Binding-site contacts:
Ligand atom C3 contacts residue TRP87 of chain 3.A at 3.5 Å (hydrophobic).
Ligand atom O3 contacts residue TRP87 of chain 3.A at 4.0 Å.
Ligand atom C9 contacts residue TRP87 of chain 3.A at 3.9 Å (hydrophobic).
Ligand atom C16 contacts residue ARG155 of chain 3.A at 3.9 Å.
Ligand atom C2 contacts residue TRP87 of chain 3.A at 3.5 Å (hydrophobic).
Ligand atom C20 contacts residue TYR56 of chain 3.A at 3.7 Å (hydrophobic).
Ligand atom O1 contacts residue ARG95 of chain 3.A at 4.4 Å.
Ligand atom C15 contacts residue ARG155 of chain 3.A at 3.5 Å.
Ligand atom C1 contacts residue VAL55 of chain 3.A at 4.2 Å (hydrophobic).
Ligand atom O5 contacts residue NDP1 of chain 3.B at 3.2 Å.
Ligand atom C17 contacts residue NDP1 of chain 3.B at 3.4 Å.
Ligand atom C20 contacts residue NDP1 of chain 3.B at 3.3 Å.
Ligand atom C14 contacts residue ARG155 of chain 3.A at 3.9 Å.
Ligand atom C14 contacts residue TRP87 of chain 3.A at 4.2 Å (hydrophobic).
Ligand atom C21 contacts residue TYR56 of chain 3.A at 3.5 Å (hydrophobic).
Ligand atom C8 contacts residue TRP87 of chain 3.A at 4.3 Å (hydrophobic).
Ligand atom O3 contacts residue ARG155 of chain 3.A at 3.8 Å.
Ligand atom O3 contacts residue ASN124 of chain 3.A at 3.0 Å (h-bond).
Ligand atom O4 contacts residue ASN124 of chain 3.A at 3.4 Å (h-bond).
Ligand atom O5 contacts residue TYR56 of chain 3.A at 2.3 Å (h-bond).
Ligand atom O1 contacts residue TRP87 of chain 3.A at 3.6 Å (h-bond).
Ligand atom C5 contacts residue TRP87 of chain 3.A at 4.4 Å (hydrophobic).
Ligand atom C18 contacts residue TRP23 of chain 3.A at 3.6 Å (hydrophobic).
Ligand atom C11 contacts residue VAL55 of chain 3.A at 4.1 Å (hydrophobic).
Ligand atom C4 contacts residue TRP87 of chain 3.A at 4.1 Å (hydrophobic).
Ligand atom O4 contacts residue NDP1 of chain 3.B at 3.1 Å (h-bond).
Ligand atom C12 contacts residue TRP87 of chain 3.A at 3.6 Å (hydrophobic).
Ligand atom O2 contacts residue VAL55 of chain 3.A at 3.5 Å.
Ligand atom O4 contacts residue LYS84 of chain 3.A at 3.6 Å.
Ligand atom C21 contacts residue NDP1 of chain 3.B at 3.2 Å.
Ligand atom O4 contacts residue TYR56 of chain 3.A at 3.1 Å (h-bond).
Ligand atom O5 contacts residue TRP23 of chain 3.A at 3.2 Å.
Ligand atom C12 contacts residue VAL55 of chain 3.A at 3.9 Å (hydrophobic).
Ligand atom C11 contacts residue TRP87 of chain 3.A at 4.0 Å (hydrophobic).
Ligand atom C20 contacts residue ASN124 of chain 3.A at 4.2 Å.
Ligand atom C21 contacts residue TRP23 of chain 3.A at 3.3 Å (hydrophobic).
Ligand atom O3 contacts residue NDP1 of chain 3.B at 2.9 Å (h-bond).
Ligand atom C17 contacts residue ASN124 of chain 3.A at 4.2 Å.
Ligand atom C16 contacts residue NDP1 of chain 3.B at 3.5 Å.
Ligand atom C1 contacts residue TRP87 of chain 3.A at 3.9 Å (hydrophobic).

A small-molecule ligand and the protein it binds are described below.
Small molecule (SMILES): C[C@]12C=CC(=O)C=C1CC[C@@H]1[C@@H]2C(=O)C[C@@]2(C)[C@H]1CC[C@]2(O)C(O)=CO

Sequence of chain 3.A:
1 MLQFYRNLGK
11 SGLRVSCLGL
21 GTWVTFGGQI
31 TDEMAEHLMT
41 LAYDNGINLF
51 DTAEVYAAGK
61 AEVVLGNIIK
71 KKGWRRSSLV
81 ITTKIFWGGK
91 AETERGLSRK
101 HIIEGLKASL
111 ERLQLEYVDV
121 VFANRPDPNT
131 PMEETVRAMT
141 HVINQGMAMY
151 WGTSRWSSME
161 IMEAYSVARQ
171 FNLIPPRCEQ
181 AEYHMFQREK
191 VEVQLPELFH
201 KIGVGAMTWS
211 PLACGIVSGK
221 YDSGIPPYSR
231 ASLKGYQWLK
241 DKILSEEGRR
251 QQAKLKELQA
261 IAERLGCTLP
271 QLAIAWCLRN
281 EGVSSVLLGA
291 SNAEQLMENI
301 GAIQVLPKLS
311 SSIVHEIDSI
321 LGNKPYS